This protein binds this small molecule.
Small molecule (SMILES): O=C(O)C[C@H](O)C[C@H](O)/C=C/c1c(C2CC2)nc2ccccc2c1-c1ccc(F)cc1

Sequence of chain 1.A:
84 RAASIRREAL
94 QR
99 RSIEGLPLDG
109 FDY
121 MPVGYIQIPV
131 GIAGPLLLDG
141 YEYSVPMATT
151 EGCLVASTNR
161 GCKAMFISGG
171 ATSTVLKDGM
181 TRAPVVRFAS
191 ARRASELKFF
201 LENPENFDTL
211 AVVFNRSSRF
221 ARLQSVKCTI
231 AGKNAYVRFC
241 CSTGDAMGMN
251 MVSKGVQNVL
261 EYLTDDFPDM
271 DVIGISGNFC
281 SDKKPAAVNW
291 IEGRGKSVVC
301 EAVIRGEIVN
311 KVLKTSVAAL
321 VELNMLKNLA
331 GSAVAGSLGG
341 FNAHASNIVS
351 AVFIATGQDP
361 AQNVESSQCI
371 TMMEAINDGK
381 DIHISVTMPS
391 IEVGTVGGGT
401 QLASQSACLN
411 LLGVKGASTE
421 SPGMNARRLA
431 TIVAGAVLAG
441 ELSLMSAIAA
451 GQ

Binding-site contacts:
Ligand atom O21 contacts residue SER276 of chain 1.A at 3.2 Å.
Ligand atom C28 contacts residue ARG182 of chain 1.A at 3.5 Å.
Ligand atom O22 contacts residue ASN278 of chain 1.A at 3.2 Å (h-bond).
Ligand atom C16 contacts residue ASP282 of chain 1.A at 4.0 Å.
Ligand atom C17 contacts residue ASN347 of chain 2.A at 3.5 Å.
Ligand atom C29 contacts residue SER276 of chain 1.A at 3.9 Å.
Ligand atom C20 contacts residue LYS327 of chain 2.A at 3.5 Å.
Ligand atom O22 contacts residue SER276 of chain 1.A at 2.6 Å (h-bond).
Ligand atom C20 contacts residue ALA343 of chain 2.A at 3.6 Å (hydrophobic).
Ligand atom O22 contacts residue LYS327 of chain 2.A at 3.2 Å (salt-bridge).
Ligand atom C01 contacts residue CYS153 of chain 2.A at 3.4 Å (hydrophobic).
Ligand atom F31 contacts residue ARG182 of chain 1.A at 2.7 Å.
Ligand atom C18 contacts residue ASP282 of chain 1.A at 3.4 Å.
Ligand atom C28 contacts residue ILE275 of chain 1.A at 3.6 Å (hydrophobic).
Ligand atom O24 contacts residue GLU151 of chain 2.A at 3.5 Å (salt-bridge).
Ligand atom O22 contacts residue ARG182 of chain 1.A at 3.9 Å.
Ligand atom C19 contacts residue ALA343 of chain 2.A at 3.2 Å (hydrophobic).
Ligand atom C17 contacts residue ASP282 of chain 1.A at 3.3 Å.
Ligand atom O22 contacts residue ALA343 of chain 2.A at 3.9 Å.
Ligand atom F31 contacts residue SER253 of chain 1.A at 3.7 Å.
Ligand atom O23 contacts residue ASP282 of chain 1.A at 2.6 Å (salt-bridge).
Ligand atom O23 contacts residue ARG182 of chain 1.A at 2.9 Å (salt-bridge).
Ligand atom O21 contacts residue LYS327 of chain 2.A at 3.1 Å (salt-bridge).
Ligand atom C16 contacts residue ASN347 of chain 2.A at 3.6 Å.
Ligand atom C02 contacts residue LEU154 of chain 2.A at 3.6 Å (hydrophobic).
Ligand atom C29 contacts residue ARG182 of chain 1.A at 3.7 Å.
Ligand atom C01 contacts residue SER157 of chain 2.A at 3.7 Å.
Ligand atom C27 contacts residue SER253 of chain 1.A at 3.8 Å.
Ligand atom O24 contacts residue LYS283 of chain 1.A at 3.1 Å (salt-bridge).
Ligand atom C29 contacts residue ILE275 of chain 1.A at 3.9 Å (hydrophobic).
Ligand atom C08 contacts residue ALA447 of chain 2.A at 3.5 Å (hydrophobic).
Ligand atom C12 contacts residue LEU444 of chain 2.A at 3.9 Å (hydrophobic).
Ligand atom C11 contacts residue LEU444 of chain 2.A at 3.8 Å (hydrophobic).
Ligand atom C20 contacts residue SER276 of chain 1.A at 3.3 Å.
Ligand atom F31 contacts residue ILE275 of chain 1.A at 3.2 Å.
Ligand atom O24 contacts residue ASN347 of chain 2.A at 2.8 Å (h-bond).
Ligand atom C02 contacts residue HIS344 of chain 2.A at 3.8 Å.
Ligand atom O22 contacts residue LYS284 of chain 1.A at 3.2 Å (salt-bridge).
Ligand atom C01 contacts residue LEU154 of chain 2.A at 3.8 Å (hydrophobic).
Ligand atom C27 contacts residue ILE275 of chain 1.A at 4.0 Å (hydrophobic).

Sequence of chain 2.A:
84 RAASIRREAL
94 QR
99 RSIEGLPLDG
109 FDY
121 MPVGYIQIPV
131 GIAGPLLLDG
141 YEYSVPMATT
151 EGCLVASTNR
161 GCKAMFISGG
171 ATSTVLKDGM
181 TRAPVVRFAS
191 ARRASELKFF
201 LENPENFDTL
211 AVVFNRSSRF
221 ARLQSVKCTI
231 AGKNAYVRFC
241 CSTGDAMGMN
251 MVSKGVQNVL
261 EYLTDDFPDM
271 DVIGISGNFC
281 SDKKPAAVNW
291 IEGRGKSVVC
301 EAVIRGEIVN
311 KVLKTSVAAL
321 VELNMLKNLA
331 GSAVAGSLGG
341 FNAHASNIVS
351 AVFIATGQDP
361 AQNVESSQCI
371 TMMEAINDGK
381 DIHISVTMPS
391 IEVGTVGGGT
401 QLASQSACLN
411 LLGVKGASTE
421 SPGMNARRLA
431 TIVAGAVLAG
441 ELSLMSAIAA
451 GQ